Sequence of chain 1.A:
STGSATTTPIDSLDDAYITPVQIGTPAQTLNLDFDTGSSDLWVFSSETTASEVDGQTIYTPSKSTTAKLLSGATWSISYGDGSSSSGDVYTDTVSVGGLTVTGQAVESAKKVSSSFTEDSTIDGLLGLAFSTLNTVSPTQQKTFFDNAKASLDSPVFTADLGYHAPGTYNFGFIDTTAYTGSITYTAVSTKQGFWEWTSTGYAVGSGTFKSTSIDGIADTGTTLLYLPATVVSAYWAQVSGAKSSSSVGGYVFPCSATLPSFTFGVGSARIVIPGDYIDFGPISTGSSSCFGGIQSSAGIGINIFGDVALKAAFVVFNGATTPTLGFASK

This protein binds this small molecule.
Small molecule (SMILES): CNC(=S)Nc1ccc(Br)cc1Cl

Binding-site contacts:
Ligand atom C3 contacts residue ASP15 of chain 1.A at 4.0 Å.
Ligand atom S contacts residue GLY221 of chain 1.A at 4.2 Å.
Ligand atom C6 contacts residue ASP15 of chain 1.A at 3.9 Å.
Ligand atom C1 contacts residue PGE1 of chain 1.C at 4.4 Å.
Ligand atom N1 contacts residue ASP15 of chain 1.A at 4.0 Å.
Ligand atom BR contacts residue ASP11 of chain 1.A at 4.1 Å.
Ligand atom C6 contacts residue ILE10 of chain 1.A at 4.2 Å (hydrophobic).
Ligand atom N1 contacts residue PGE1 of chain 1.C at 4.2 Å.
Ligand atom BR contacts residue ILE10 of chain 1.A at 4.1 Å.
Ligand atom C contacts residue ASP81 of chain 1.A at 3.2 Å.
Ligand atom C4 contacts residue ASP15 of chain 1.A at 3.6 Å.
Ligand atom C3 contacts residue THR223 of chain 1.A at 3.8 Å.
Ligand atom C7 contacts residue THR223 of chain 1.A at 4.0 Å.
Ligand atom BR contacts residue ASP119 of chain 1.A at 4.3 Å.
Ligand atom C2 contacts residue ASP15 of chain 1.A at 3.8 Å.
Ligand atom S contacts residue THR222 of chain 1.A at 3.8 Å.
Ligand atom N1 contacts residue THR223 of chain 1.A at 2.7 Å (h-bond).
Ligand atom C1 contacts residue THR223 of chain 1.A at 3.6 Å.
Ligand atom S contacts residue THR223 of chain 1.A at 3.4 Å (h-bond).
Ligand atom C7 contacts residue ASP15 of chain 1.A at 3.7 Å.
Ligand atom CL contacts residue ALA16 of chain 1.A at 3.9 Å.
Ligand atom C5 contacts residue ASP15 of chain 1.A at 3.5 Å.
Ligand atom C6 contacts residue ASP119 of chain 1.A at 4.2 Å.
Ligand atom N contacts residue ASP81 of chain 1.A at 3.4 Å (salt-bridge).
Ligand atom C3 contacts residue PGE1 of chain 1.C at 3.7 Å.
Ligand atom C2 contacts residue THR223 of chain 1.A at 3.3 Å.
Ligand atom CL contacts residue ASP15 of chain 1.A at 3.9 Å.
Ligand atom C2 contacts residue PGE1 of chain 1.C at 4.4 Å.
Ligand atom CL contacts residue THR223 of chain 1.A at 4.4 Å.
Ligand atom BR contacts residue ASP15 of chain 1.A at 4.0 Å.